A small-molecule ligand and the protein it binds are described below.
Small molecule (SMILES): CC[C@H](C)[C@H](NC(=O)[C@H](CCCCN)NC(=O)[C@@H](NC(=O)[C@@H](N)CO)[C@@H](C)CC)C(=O)N[C@@H](CCCN=C(N)N)C(=O)N1CCC[C@H]1C(=O)N[C@@H](CCCN=C(N)N)C(=O)N[C@@H](CCC(N)=O)C(=O)N[C@@H](C)C(=O)N[C@@H](Cc1ccccc1)C(=O)N[C@@H](Cc1ccc(O)cc1)C(=O)N[C@@H](C)C=O

Binding-site contacts:
Ligand atom N contacts residue GLY100 of chain 1.E at 2.7 Å (h-bond).
Ligand atom O contacts residue PHE32 of chain 1.E at 3.5 Å.
Ligand atom O contacts residue GLY31 of chain 1.E at 3.3 Å (h-bond).
Ligand atom CA contacts residue GLU101 of chain 1.E at 3.3 Å.
Ligand atom CA contacts residue GLY31 of chain 1.E at 3.3 Å.
Ligand atom CD contacts residue TYR50 of chain 1.D at 3.5 Å (hydrophobic).
Ligand atom C contacts residue GLU101 of chain 1.E at 2.9 Å.
Ligand atom CZ contacts residue TYR104 of chain 1.E at 3.3 Å (hydrophobic).
Ligand atom CD2 contacts residue TYR53 of chain 1.E at 3.1 Å (hydrophobic).
Ligand atom CA contacts residue GLU101 of chain 1.E at 3.4 Å.
Ligand atom N contacts residue TYR102 of chain 1.E at 3.3 Å (h-bond).
Ligand atom C contacts residue GLY31 of chain 1.E at 3.5 Å.
Ligand atom N contacts residue GLU101 of chain 1.E at 2.8 Å (salt-bridge).
Ligand atom CE2 contacts residue TYR102 of chain 1.E at 3.5 Å (hydrophobic).
Ligand atom CA contacts residue ARG97 of chain 1.E at 3.5 Å.
Ligand atom CZ contacts residue GLY31 of chain 1.E at 3.5 Å.
Ligand atom CZ contacts residue SER30 of chain 1.E at 3.5 Å.
Ligand atom CG contacts residue GLU51 of chain 1.D at 3.5 Å.
Ligand atom CB contacts residue TYR102 of chain 1.E at 2.8 Å (hydrophobic).
Ligand atom CA contacts residue GLY100 of chain 1.E at 3.5 Å.
Ligand atom CB contacts residue GLY100 of chain 1.E at 3.6 Å.
Ligand atom N contacts residue GLY31 of chain 1.E at 2.8 Å (h-bond).
Ligand atom CG contacts residue GLU101 of chain 1.E at 2.9 Å.
Ligand atom CE2 contacts residue SER30 of chain 1.E at 3.3 Å.
Ligand atom O contacts residue PHE32 of chain 1.E at 3.5 Å.
Ligand atom C contacts residue GLU101 of chain 1.E at 3.5 Å.
Ligand atom O contacts residue GLU101 of chain 1.E at 2.8 Å (salt-bridge).
Ligand atom O contacts residue TYR102 of chain 1.E at 2.9 Å (h-bond).
Ligand atom O contacts residue TYR52 of chain 1.E at 2.5 Å (h-bond).
Ligand atom CB contacts residue TYR102 of chain 1.E at 3.4 Å (hydrophobic).
Ligand atom N contacts residue TYR52 of chain 1.E at 3.1 Å (h-bond).
Ligand atom O contacts residue PHE99 of chain 1.E at 3.4 Å.
Ligand atom O contacts residue GLY100 of chain 1.E at 2.9 Å (h-bond).
Ligand atom N contacts residue GLU101 of chain 1.E at 3.4 Å (salt-bridge).
Ligand atom OH contacts residue SER30 of chain 1.E at 2.9 Å (h-bond).
Ligand atom OG contacts residue HIS103 of chain 1.E at 2.9 Å (h-bond).
Ligand atom O contacts residue GLU101 of chain 1.E at 3.5 Å.
Ligand atom CA contacts residue TYR52 of chain 1.E at 3.3 Å (hydrophobic).
Ligand atom C contacts residue TYR52 of chain 1.E at 3.4 Å (hydrophobic).
Ligand atom CG2 contacts residue TYR102 of chain 1.E at 3.3 Å (hydrophobic).

Sequence of chain 1.E:
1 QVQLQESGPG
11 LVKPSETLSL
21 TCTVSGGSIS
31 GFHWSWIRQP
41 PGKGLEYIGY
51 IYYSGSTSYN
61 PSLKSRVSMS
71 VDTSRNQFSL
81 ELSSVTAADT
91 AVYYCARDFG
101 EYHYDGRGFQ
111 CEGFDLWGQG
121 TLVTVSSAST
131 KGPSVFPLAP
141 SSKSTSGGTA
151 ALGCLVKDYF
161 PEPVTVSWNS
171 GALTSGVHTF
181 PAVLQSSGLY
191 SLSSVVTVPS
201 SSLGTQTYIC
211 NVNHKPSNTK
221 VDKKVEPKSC

Sequence of chain 1.D:
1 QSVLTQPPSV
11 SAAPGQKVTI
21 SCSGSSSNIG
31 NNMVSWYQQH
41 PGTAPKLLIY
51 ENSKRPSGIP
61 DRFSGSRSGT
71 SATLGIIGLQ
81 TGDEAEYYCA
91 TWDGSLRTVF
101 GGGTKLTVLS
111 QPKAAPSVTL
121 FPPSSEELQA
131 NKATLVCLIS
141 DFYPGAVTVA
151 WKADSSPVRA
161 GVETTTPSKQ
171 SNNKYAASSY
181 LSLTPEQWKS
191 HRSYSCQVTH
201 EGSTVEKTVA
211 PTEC